Binding-site contacts:
Ligand atom CB contacts residue ILE54 of chain 2.A at 3.8 Å (hydrophobic).
Ligand atom C contacts residue ARG79 of chain 2.A at 3.5 Å.
Ligand atom OG contacts residue PHE161 of chain 2.A at 3.9 Å.
Ligand atom OXT contacts residue SER74 of chain 2.A at 4.4 Å.
Ligand atom CB contacts residue ASP162 of chain 2.A at 3.8 Å.
Ligand atom C contacts residue PRO72 of chain 2.A at 4.1 Å (hydrophobic).
Ligand atom OG contacts residue ASP162 of chain 2.A at 3.1 Å (salt-bridge).
Ligand atom N contacts residue SER74 of chain 2.A at 3.0 Å (h-bond).
Ligand atom C contacts residue SER74 of chain 2.A at 3.6 Å.
Ligand atom N contacts residue TYR190 of chain 2.A at 3.6 Å.
Ligand atom CA contacts residue PRO72 of chain 2.A at 3.6 Å (hydrophobic).
Ligand atom CB contacts residue THR125 of chain 2.A at 4.3 Å.
Ligand atom CA contacts residue ILE54 of chain 2.A at 4.2 Å (hydrophobic).
Ligand atom OXT contacts residue ASP124 of chain 2.A at 4.2 Å.
Ligand atom O contacts residue ILE54 of chain 2.A at 3.3 Å.
Ligand atom CA contacts residue THR126 of chain 2.A at 4.4 Å.
Ligand atom C contacts residue THR125 of chain 2.A at 4.3 Å.
Ligand atom N contacts residue PRO72 of chain 2.A at 2.8 Å (h-bond).
Ligand atom C contacts residue ILE54 of chain 2.A at 3.5 Å (hydrophobic).
Ligand atom O contacts residue PRO72 of chain 2.A at 3.6 Å.
Ligand atom OXT contacts residue THR126 of chain 2.A at 2.9 Å (h-bond).
Ligand atom OG contacts residue PRO72 of chain 2.A at 3.8 Å.
Ligand atom OXT contacts residue ILE54 of chain 2.A at 3.7 Å.
Ligand atom O contacts residue SER74 of chain 2.A at 2.9 Å (h-bond).
Ligand atom N contacts residue ASP162 of chain 2.A at 2.7 Å (salt-bridge).
Ligand atom O contacts residue ARG79 of chain 2.A at 2.7 Å (salt-bridge).
Ligand atom CA contacts residue ASP162 of chain 2.A at 3.4 Å.
Ligand atom O contacts residue THR126 of chain 2.A at 4.1 Å.
Ligand atom C contacts residue THR126 of chain 2.A at 3.9 Å.
Ligand atom OXT contacts residue ARG79 of chain 2.A at 3.0 Å (salt-bridge).
Ligand atom CA contacts residue SER74 of chain 2.A at 3.8 Å.
Ligand atom O contacts residue ILE73 of chain 2.A at 3.8 Å.
Ligand atom OXT contacts residue THR125 of chain 2.A at 3.1 Å.
Ligand atom CB contacts residue PRO72 of chain 2.A at 3.5 Å (hydrophobic).

Sequence of chain 2.A:
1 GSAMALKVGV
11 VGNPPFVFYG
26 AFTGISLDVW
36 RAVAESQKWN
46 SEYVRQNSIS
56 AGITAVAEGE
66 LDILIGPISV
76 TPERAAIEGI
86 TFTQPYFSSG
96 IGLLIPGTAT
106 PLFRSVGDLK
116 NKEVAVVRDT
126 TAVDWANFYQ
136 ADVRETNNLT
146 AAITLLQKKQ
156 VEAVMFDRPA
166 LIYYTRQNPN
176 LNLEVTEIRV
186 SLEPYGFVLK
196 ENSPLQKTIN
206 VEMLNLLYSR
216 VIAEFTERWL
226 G

The protein below binds the small molecule below.
Small molecule (SMILES): N[C@@H](CO)C(=O)O